The small molecule below binds the protein below.
Small molecule (SMILES): [H]/N=C(/N)N[C@H]1C(F)=C(C(=O)O)O[C@@H]([C@H](O)[C@H](O)CO)[C@@H]1NC(C)=O

Sequence of chain 2.A:
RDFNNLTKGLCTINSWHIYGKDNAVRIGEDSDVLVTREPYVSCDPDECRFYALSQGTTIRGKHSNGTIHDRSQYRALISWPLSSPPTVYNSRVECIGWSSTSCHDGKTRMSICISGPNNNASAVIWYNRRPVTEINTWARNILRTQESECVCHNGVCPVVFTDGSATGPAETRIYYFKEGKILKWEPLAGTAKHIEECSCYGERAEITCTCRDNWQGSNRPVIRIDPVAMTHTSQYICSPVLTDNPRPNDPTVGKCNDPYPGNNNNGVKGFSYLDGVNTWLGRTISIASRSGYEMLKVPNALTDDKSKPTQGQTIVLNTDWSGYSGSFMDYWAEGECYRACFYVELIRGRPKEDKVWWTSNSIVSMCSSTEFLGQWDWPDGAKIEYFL

Binding-site contacts:
Ligand atom N6 contacts residue TRP98 of chain 2.A at 3.0 Å (h-bond).
Ligand atom O1B contacts residue ARG212 of chain 2.A at 2.8 Å (salt-bridge).
Ligand atom C2 contacts residue TYR324 of chain 2.A at 1.4 Å (hydrophobic).
Ligand atom O10 contacts residue ASP70 of chain 2.A at 3.6 Å.
Ligand atom O6 contacts residue TYR324 of chain 2.A at 2.3 Å (h-bond).
Ligand atom C3 contacts residue ASP70 of chain 2.A at 3.7 Å.
Ligand atom O6 contacts residue ARG212 of chain 2.A at 3.4 Å (salt-bridge).
Ligand atom C3 contacts residue GLU38 of chain 2.A at 3.7 Å.
Ligand atom N7 contacts residue TRP98 of chain 2.A at 2.9 Å (h-bond).
Ligand atom F1 contacts residue TYR324 of chain 2.A at 2.8 Å.
Ligand atom C12 contacts residue GLU38 of chain 2.A at 3.7 Å.
Ligand atom C11 contacts residue ILE142 of chain 2.A at 3.7 Å (hydrophobic).
Ligand atom F1 contacts residue GLU38 of chain 2.A at 2.7 Å.
Ligand atom O9 contacts residue ALA166 of chain 2.A at 3.1 Å.
Ligand atom C8 contacts residue ARG212 of chain 2.A at 3.7 Å.
Ligand atom C1 contacts residue TYR324 of chain 2.A at 2.4 Å (hydrophobic).
Ligand atom C1 contacts residue ARG212 of chain 2.A at 3.6 Å.
Ligand atom C3 contacts residue TYR324 of chain 2.A at 2.6 Å (hydrophobic).
Ligand atom C2 contacts residue ARG212 of chain 2.A at 3.6 Å.
Ligand atom O6 contacts residue GLU197 of chain 2.A at 2.8 Å (salt-bridge).
Ligand atom O1A contacts residue TYR324 of chain 2.A at 3.4 Å (h-bond).
Ligand atom O9 contacts residue GLU196 of chain 2.A at 3.2 Å (salt-bridge).
Ligand atom F1 contacts residue ARG37 of chain 2.A at 3.2 Å.
Ligand atom C4 contacts residue TYR324 of chain 2.A at 3.4 Å (hydrophobic).
Ligand atom O10 contacts residue ARG71 of chain 2.A at 2.9 Å (salt-bridge).
Ligand atom C12 contacts residue TRP98 of chain 2.A at 3.3 Å (hydrophobic).
Ligand atom N7 contacts residue ARG75 of chain 2.A at 3.4 Å (salt-bridge).
Ligand atom C6 contacts residue GLU197 of chain 2.A at 2.9 Å.
Ligand atom O1B contacts residue ARG290 of chain 2.A at 3.4 Å (salt-bridge).
Ligand atom O8 contacts residue GLU197 of chain 2.A at 3.5 Å (salt-bridge).
Ligand atom O8 contacts residue GLU196 of chain 2.A at 2.5 Å (salt-bridge).
Ligand atom C6 contacts residue TYR324 of chain 2.A at 3.4 Å (hydrophobic).
Ligand atom C2 contacts residue GLU197 of chain 2.A at 3.3 Å.
Ligand atom N6 contacts residue GLU147 of chain 2.A at 2.8 Å (salt-bridge).
Ligand atom N7 contacts residue ASP70 of chain 2.A at 3.1 Å (salt-bridge).
Ligand atom C8 contacts residue GLU196 of chain 2.A at 3.7 Å.
Ligand atom O1B contacts residue TYR324 of chain 2.A at 2.9 Å (h-bond).
Ligand atom N4 contacts residue GLU38 of chain 2.A at 3.4 Å (salt-bridge).
Ligand atom N4 contacts residue ASP70 of chain 2.A at 3.0 Å (salt-bridge).
Ligand atom O1A contacts residue ARG37 of chain 2.A at 3.4 Å (salt-bridge).